Binding-site contacts:
Ligand atom CA contacts residue CSS258 of chain 1.A at 3.2 Å.
Ligand atom CB contacts residue VAL262 of chain 1.A at 3.9 Å (hydrophobic).
Ligand atom C contacts residue ARG207 of chain 1.A at 3.8 Å.
Ligand atom CB contacts residue LEU48 of chain 1.A at 4.3 Å (hydrophobic).
Ligand atom CB contacts residue ARG207 of chain 1.A at 4.5 Å.
Ligand atom O3 contacts residue GLY259 of chain 1.A at 3.4 Å.
Ligand atom O contacts residue ARG207 of chain 1.A at 3.0 Å (salt-bridge).
Ligand atom O3 contacts residue LEU48 of chain 1.A at 4.0 Å.
Ligand atom CB contacts residue SER260 of chain 1.A at 3.6 Å.
Ligand atom OXT contacts residue TYR118 of chain 1.A at 4.0 Å.
Ligand atom CA contacts residue SER260 of chain 1.A at 3.2 Å.
Ligand atom O3 contacts residue CSS258 of chain 1.A at 3.5 Å (h-bond).
Ligand atom CB contacts residue CSS258 of chain 1.A at 3.2 Å.
Ligand atom CA contacts residue ARG207 of chain 1.A at 3.7 Å.
Ligand atom C contacts residue GLY259 of chain 1.A at 3.8 Å.
Ligand atom C contacts residue LEU48 of chain 1.A at 3.9 Å (hydrophobic).
Ligand atom CA contacts residue TRP46 of chain 1.A at 4.3 Å (hydrophobic).
Ligand atom O contacts residue LEU48 of chain 1.A at 3.7 Å.
Ligand atom O contacts residue PRO206 of chain 1.A at 4.1 Å.
Ligand atom CA contacts residue ARG198 of chain 1.A at 4.4 Å.
Ligand atom C contacts residue ARG198 of chain 1.A at 3.1 Å.
Ligand atom OXT contacts residue CSS258 of chain 1.A at 3.7 Å.
Ligand atom OXT contacts residue LEU48 of chain 1.A at 4.3 Å.
Ligand atom CA contacts residue LEU48 of chain 1.A at 3.8 Å (hydrophobic).
Ligand atom O3 contacts residue ARG207 of chain 1.A at 2.8 Å (salt-bridge).
Ligand atom O3 contacts residue SER260 of chain 1.A at 2.3 Å (h-bond).
Ligand atom O contacts residue GLY259 of chain 1.A at 3.6 Å.
Ligand atom C contacts residue CSS258 of chain 1.A at 3.7 Å.
Ligand atom O contacts residue ARG198 of chain 1.A at 2.4 Å (salt-bridge).
Ligand atom CA contacts residue GLY259 of chain 1.A at 4.1 Å.
Ligand atom O contacts residue GLU205 of chain 1.A at 4.2 Å.
Ligand atom O3 contacts residue TRP46 of chain 1.A at 4.4 Å.
Ligand atom CB contacts residue TYR118 of chain 1.A at 3.6 Å (hydrophobic).
Ligand atom CB contacts residue TRP46 of chain 1.A at 3.4 Å (hydrophobic).
Ligand atom OXT contacts residue GLY259 of chain 1.A at 4.4 Å.
Ligand atom C contacts residue SER260 of chain 1.A at 4.5 Å.
Ligand atom OXT contacts residue ARG198 of chain 1.A at 2.9 Å (salt-bridge).

The small molecule below binds the protein below.
Small molecule (SMILES): CC(=O)C(=O)O

Sequence of chain 1.A:
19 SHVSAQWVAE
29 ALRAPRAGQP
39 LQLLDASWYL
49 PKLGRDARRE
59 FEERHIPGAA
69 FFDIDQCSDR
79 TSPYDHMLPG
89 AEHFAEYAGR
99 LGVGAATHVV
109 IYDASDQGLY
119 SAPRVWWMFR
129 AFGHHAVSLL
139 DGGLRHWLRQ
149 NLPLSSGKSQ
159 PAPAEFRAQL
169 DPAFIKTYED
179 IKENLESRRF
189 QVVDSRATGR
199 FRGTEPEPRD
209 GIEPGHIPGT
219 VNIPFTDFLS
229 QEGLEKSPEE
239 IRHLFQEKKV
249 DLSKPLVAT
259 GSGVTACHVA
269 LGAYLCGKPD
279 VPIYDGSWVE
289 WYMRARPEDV